Sequence of chain 1.A:
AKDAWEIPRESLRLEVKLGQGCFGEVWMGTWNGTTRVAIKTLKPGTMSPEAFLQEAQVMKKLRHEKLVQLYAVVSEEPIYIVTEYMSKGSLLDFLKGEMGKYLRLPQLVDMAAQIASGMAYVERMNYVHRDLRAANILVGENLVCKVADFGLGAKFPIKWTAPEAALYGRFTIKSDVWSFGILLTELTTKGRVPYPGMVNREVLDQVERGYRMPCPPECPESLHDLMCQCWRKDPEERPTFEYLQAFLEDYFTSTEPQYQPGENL

Binding-site contacts:
Ligand atom C17 contacts residue MET67 of chain 1.A at 3.7 Å (hydrophobic).
Ligand atom C52 contacts residue ASP157 of chain 1.A at 3.3 Å.
Ligand atom C52 contacts residue HIS137 of chain 1.A at 3.4 Å.
Ligand atom C14 contacts residue THR91 of chain 1.A at 3.5 Å.
Ligand atom C11 contacts residue PHE158 of chain 1.A at 3.4 Å (hydrophobic).
Ligand atom C29 contacts residue GLU63 of chain 1.A at 3.2 Å.
Ligand atom N13 contacts residue ALA46 of chain 1.A at 3.7 Å.
Ligand atom C16 contacts residue GLU63 of chain 1.A at 3.5 Å.
Ligand atom C9 contacts residue ALA46 of chain 1.A at 3.7 Å (hydrophobic).
Ligand atom N8 contacts residue ALA46 of chain 1.A at 3.3 Å.
Ligand atom C49 contacts residue VAL136 of chain 1.A at 3.6 Å (hydrophobic).
Ligand atom C20 contacts residue LYS48 of chain 1.A at 3.4 Å.
Ligand atom C50 contacts residue VAL136 of chain 1.A at 3.3 Å (hydrophobic).
Ligand atom C25 contacts residue ASP157 of chain 1.A at 3.5 Å.
Ligand atom N10 contacts residue PHE158 of chain 1.A at 3.6 Å.
Ligand atom C11 contacts residue VAL34 of chain 1.A at 3.6 Å (hydrophobic).
Ligand atom C54 contacts residue HIS137 of chain 1.A at 3.6 Å.
Ligand atom N21 contacts residue GLU63 of chain 1.A at 2.9 Å (salt-bridge).
Ligand atom C18 contacts residue LYS48 of chain 1.A at 3.7 Å.
Ligand atom N21 contacts residue MET67 of chain 1.A at 3.3 Å (h-bond).
Ligand atom C54 contacts residue VAL136 of chain 1.A at 3.5 Å (hydrophobic).
Ligand atom C2 contacts residue TYR93 of chain 1.A at 3.3 Å (hydrophobic).
Ligand atom N51 contacts residue VAL136 of chain 1.A at 2.9 Å (h-bond).
Ligand atom C54 contacts residue ARG138 of chain 1.A at 3.5 Å.
Ligand atom C23 contacts residue ASP157 of chain 1.A at 3.6 Å.
Ligand atom O29 contacts residue ALA156 of chain 1.A at 3.4 Å.
Ligand atom C18 contacts residue ILE89 of chain 1.A at 3.6 Å (hydrophobic).
Ligand atom N3 contacts residue TYR93 of chain 1.A at 3.5 Å.
Ligand atom C20 contacts residue ILE47 of chain 1.A at 3.7 Å (hydrophobic).
Ligand atom C17 contacts residue GLU63 of chain 1.A at 3.3 Å.
Ligand atom N51 contacts residue HIS137 of chain 1.A at 3.4 Å (h-bond).
Ligand atom C53 contacts residue ASP157 of chain 1.A at 3.3 Å.
Ligand atom C2 contacts residue MET94 of chain 1.A at 3.0 Å (hydrophobic).
Ligand atom C16 contacts residue MET67 of chain 1.A at 3.7 Å (hydrophobic).
Ligand atom C22 contacts residue ASP157 of chain 1.A at 3.5 Å.
Ligand atom N3 contacts residue MET94 of chain 1.A at 3.0 Å (h-bond).
Ligand atom N13 contacts residue THR91 of chain 1.A at 3.0 Å (h-bond).
Ligand atom C20 contacts residue ILE89 of chain 1.A at 3.6 Å (hydrophobic).
Ligand atom O29 contacts residue ASP157 of chain 1.A at 2.8 Å (salt-bridge).
Ligand atom C19 contacts residue THR91 of chain 1.A at 3.5 Å.

A small-molecule ligand and the protein it binds are described below.
Small molecule (SMILES): Cc1ccc(NC(=O)c2ccc(CN3CCN(C)CC3)cc2)cc1Nc1nccc(-c2cccnc2)n1